The small molecule below binds the protein below.
Small molecule (SMILES): CC(=O)N[C@@H]1[C@@H](O)[C@H](O)[C@@H](CO)O[C@H]1O

Sequence of chain 1.C:
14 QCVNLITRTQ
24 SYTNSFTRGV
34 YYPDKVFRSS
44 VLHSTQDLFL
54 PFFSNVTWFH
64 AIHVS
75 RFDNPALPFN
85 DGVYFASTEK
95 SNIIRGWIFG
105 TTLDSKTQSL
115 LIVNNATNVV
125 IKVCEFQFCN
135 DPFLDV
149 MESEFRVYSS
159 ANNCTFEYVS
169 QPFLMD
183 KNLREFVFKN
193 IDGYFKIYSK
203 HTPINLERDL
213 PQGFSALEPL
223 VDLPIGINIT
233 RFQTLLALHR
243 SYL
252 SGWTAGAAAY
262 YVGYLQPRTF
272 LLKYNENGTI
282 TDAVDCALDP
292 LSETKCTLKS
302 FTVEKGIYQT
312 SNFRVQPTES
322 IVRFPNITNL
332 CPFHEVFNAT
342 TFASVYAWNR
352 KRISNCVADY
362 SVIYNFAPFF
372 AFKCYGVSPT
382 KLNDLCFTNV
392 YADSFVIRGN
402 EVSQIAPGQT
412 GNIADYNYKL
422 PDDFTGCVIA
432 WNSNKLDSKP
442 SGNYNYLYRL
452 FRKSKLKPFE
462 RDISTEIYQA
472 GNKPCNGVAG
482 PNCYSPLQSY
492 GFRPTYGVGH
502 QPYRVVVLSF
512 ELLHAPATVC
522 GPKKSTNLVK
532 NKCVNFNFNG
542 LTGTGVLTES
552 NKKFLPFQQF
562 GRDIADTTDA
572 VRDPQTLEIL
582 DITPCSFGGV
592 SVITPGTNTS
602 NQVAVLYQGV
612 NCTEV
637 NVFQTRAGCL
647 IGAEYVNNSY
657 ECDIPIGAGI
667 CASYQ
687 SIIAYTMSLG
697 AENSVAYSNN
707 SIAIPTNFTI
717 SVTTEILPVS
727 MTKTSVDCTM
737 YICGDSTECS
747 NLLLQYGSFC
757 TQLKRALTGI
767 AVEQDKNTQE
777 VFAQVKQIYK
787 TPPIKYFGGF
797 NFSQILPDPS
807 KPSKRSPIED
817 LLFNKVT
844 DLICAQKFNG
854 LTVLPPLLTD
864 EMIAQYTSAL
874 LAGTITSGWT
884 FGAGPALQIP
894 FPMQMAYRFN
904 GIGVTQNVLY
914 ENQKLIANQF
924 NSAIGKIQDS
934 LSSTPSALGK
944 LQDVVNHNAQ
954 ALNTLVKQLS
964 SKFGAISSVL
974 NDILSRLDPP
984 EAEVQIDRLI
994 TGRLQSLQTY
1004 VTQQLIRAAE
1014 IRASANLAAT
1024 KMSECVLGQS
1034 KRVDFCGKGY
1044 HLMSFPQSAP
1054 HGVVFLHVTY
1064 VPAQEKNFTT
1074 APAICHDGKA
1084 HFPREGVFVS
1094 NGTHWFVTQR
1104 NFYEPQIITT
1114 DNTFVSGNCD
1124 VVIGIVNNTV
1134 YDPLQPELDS

Binding-site contacts:
Ligand atom C8 contacts residue ASN339 of chain 1.C at 4.4 Å.
Ligand atom O7 contacts residue ASN339 of chain 1.C at 3.2 Å (h-bond).
Ligand atom C3 contacts residue ASN339 of chain 1.C at 3.8 Å.
Ligand atom C5 contacts residue ASN339 of chain 1.C at 3.6 Å.
Ligand atom O5 contacts residue ASN339 of chain 1.C at 2.4 Å (h-bond).
Ligand atom C8 contacts residue HIS335 of chain 1.C at 3.4 Å.
Ligand atom C4 contacts residue ASN339 of chain 1.C at 4.2 Å.
Ligand atom O7 contacts residue HIS335 of chain 1.C at 4.0 Å.
Ligand atom C7 contacts residue HIS335 of chain 1.C at 4.2 Å.
Ligand atom N2 contacts residue ASN339 of chain 1.C at 2.9 Å (h-bond).
Ligand atom C1 contacts residue ASN339 of chain 1.C at 1.4 Å.
Ligand atom C7 contacts residue ASN339 of chain 1.C at 3.2 Å.
Ligand atom C2 contacts residue ASN339 of chain 1.C at 2.4 Å.
Ligand atom O6 contacts residue THR341 of chain 1.C at 4.3 Å.